Binding-site contacts:
Ligand atom C1 contacts residue VAL22 of chain 1.A at 4.3 Å (hydrophobic).
Ligand atom O7 contacts residue ASN19 of chain 1.A at 3.2 Å (h-bond).
Ligand atom C5 contacts residue ASN19 of chain 1.A at 3.6 Å.
Ligand atom C2 contacts residue ASN19 of chain 1.A at 2.4 Å.
Ligand atom O5 contacts residue GLU133 of chain 1.A at 4.2 Å.
Ligand atom O6 contacts residue VAL22 of chain 1.A at 4.1 Å.
Ligand atom C8 contacts residue ASN19 of chain 1.A at 4.4 Å.
Ligand atom O5 contacts residue VAL22 of chain 1.A at 3.5 Å.
Ligand atom C3 contacts residue ASN19 of chain 1.A at 3.8 Å.
Ligand atom O5 contacts residue ASN19 of chain 1.A at 2.3 Å (h-bond).
Ligand atom C7 contacts residue ASN19 of chain 1.A at 3.2 Å.
Ligand atom C4 contacts residue ASN19 of chain 1.A at 4.2 Å.
Ligand atom O6 contacts residue GLN132 of chain 1.A at 4.2 Å.
Ligand atom N2 contacts residue ASN19 of chain 1.A at 2.9 Å (h-bond).
Ligand atom O7 contacts residue GLU133 of chain 1.A at 4.3 Å.
Ligand atom O6 contacts residue LEU129 of chain 1.A at 4.2 Å.
Ligand atom C1 contacts residue ASN19 of chain 1.A at 1.4 Å.
Ligand atom C5 contacts residue VAL22 of chain 1.A at 4.4 Å (hydrophobic).
Ligand atom C6 contacts residue VAL22 of chain 1.A at 4.0 Å (hydrophobic).
Ligand atom C1 contacts residue GLU133 of chain 1.A at 4.4 Å.

This small molecule binds to this protein.
Small molecule (SMILES): CC(=O)N[C@@H]1[C@@H](O)[C@H](O)[C@@H](CO)O[C@H]1O

Sequence of chain 1.A:
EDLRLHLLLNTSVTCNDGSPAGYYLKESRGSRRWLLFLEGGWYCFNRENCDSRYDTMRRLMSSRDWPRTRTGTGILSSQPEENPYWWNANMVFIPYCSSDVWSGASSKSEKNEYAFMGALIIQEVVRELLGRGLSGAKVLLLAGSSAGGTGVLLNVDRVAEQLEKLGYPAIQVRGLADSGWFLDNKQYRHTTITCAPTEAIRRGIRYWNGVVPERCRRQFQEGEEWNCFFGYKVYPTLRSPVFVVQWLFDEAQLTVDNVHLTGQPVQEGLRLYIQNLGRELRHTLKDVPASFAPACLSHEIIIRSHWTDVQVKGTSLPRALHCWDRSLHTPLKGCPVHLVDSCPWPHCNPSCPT